Binding-site contacts:
Ligand atom C4 contacts residue ASN590 of chain 1.A at 4.2 Å.
Ligand atom C1 contacts residue ASN590 of chain 1.A at 1.4 Å.
Ligand atom C5 contacts residue ASN590 of chain 1.A at 3.7 Å.
Ligand atom C3 contacts residue ASN590 of chain 1.A at 3.8 Å.
Ligand atom O7 contacts residue ASN590 of chain 1.A at 3.2 Å (h-bond).
Ligand atom O5 contacts residue ASN590 of chain 1.A at 2.4 Å (h-bond).
Ligand atom C7 contacts residue ASN590 of chain 1.A at 3.2 Å.
Ligand atom N2 contacts residue ASN590 of chain 1.A at 2.9 Å (h-bond).
Ligand atom C2 contacts residue ASN590 of chain 1.A at 2.5 Å.
Ligand atom C8 contacts residue ASN590 of chain 1.A at 4.4 Å.

Sequence of chain 1.A:
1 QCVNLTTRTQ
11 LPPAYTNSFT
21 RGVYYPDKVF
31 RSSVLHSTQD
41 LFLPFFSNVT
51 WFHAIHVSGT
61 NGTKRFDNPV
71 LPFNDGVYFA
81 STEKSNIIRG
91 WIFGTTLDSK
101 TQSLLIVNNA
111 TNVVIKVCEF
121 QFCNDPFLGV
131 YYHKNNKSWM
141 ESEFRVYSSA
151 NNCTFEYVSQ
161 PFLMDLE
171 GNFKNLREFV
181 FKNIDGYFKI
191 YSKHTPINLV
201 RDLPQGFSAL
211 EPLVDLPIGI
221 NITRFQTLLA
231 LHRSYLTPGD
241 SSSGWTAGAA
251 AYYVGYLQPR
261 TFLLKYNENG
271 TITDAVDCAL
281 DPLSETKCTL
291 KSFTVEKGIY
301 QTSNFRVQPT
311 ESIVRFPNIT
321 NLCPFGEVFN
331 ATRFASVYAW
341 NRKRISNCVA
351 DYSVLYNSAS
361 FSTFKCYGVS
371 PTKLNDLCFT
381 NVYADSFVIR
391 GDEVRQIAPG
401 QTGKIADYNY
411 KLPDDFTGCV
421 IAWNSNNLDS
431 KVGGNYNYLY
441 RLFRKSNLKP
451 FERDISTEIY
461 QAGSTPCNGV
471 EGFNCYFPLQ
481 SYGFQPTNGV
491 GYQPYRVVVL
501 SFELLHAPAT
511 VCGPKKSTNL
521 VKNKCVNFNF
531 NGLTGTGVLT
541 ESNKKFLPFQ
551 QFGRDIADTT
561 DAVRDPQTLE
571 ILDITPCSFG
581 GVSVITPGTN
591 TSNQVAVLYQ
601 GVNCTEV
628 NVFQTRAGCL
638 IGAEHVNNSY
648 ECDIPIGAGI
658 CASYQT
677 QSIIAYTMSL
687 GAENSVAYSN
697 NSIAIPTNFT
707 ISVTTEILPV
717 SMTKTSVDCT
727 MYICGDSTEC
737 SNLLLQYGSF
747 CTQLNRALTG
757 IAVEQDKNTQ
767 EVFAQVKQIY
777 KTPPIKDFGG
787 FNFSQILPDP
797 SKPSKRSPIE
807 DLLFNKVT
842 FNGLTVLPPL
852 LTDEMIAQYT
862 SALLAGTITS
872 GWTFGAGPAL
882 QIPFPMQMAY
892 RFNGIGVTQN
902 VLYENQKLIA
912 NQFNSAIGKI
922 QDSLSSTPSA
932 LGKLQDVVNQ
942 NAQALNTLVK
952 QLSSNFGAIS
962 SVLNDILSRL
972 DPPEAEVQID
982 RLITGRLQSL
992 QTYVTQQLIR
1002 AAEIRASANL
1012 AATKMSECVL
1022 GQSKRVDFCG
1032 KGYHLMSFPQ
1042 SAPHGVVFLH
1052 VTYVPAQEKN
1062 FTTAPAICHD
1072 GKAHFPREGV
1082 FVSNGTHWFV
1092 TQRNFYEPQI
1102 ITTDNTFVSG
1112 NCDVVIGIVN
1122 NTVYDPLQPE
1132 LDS

A small-molecule ligand and the protein it binds are described below.
Small molecule (SMILES): CC(=O)N[C@@H]1[C@@H](O)[C@H](O)[C@@H](CO)O[C@H]1O